Binding-site contacts:
Ligand atom C5 contacts residue LEU168 of chain 6.A at 3.4 Å (hydrophobic).
Ligand atom O19 contacts residue MET108 of chain 6.A at 3.7 Å.
Ligand atom C1 contacts residue VAL40 of chain 6.A at 3.7 Å (hydrophobic).
Ligand atom C9 contacts residue ILE32 of chain 6.A at 3.9 Å (hydrophobic).
Ligand atom O19 contacts residue LEU168 of chain 6.A at 3.7 Å.
Ligand atom O20 contacts residue LEU110 of chain 6.A at 3.8 Å.
Ligand atom C11 contacts residue ALA53 of chain 6.A at 4.0 Å (hydrophobic).
Ligand atom O19 contacts residue GLU109 of chain 6.A at 3.9 Å.
Ligand atom O18 contacts residue GLU73 of chain 6.A at 3.2 Å (salt-bridge).
Ligand atom O21 contacts residue LEU110 of chain 6.A at 3.5 Å.
Ligand atom O20 contacts residue ALA53 of chain 6.A at 3.7 Å.
Ligand atom O23 contacts residue MET111 of chain 6.A at 3.5 Å (h-bond).
Ligand atom C2 contacts residue ASP169 of chain 6.A at 3.5 Å.
Ligand atom C4 contacts residue MET108 of chain 6.A at 3.9 Å (hydrophobic).
Ligand atom O18 contacts residue ASP169 of chain 6.A at 2.7 Å (salt-bridge).
Ligand atom O21 contacts residue MET111 of chain 6.A at 2.7 Å (h-bond).
Ligand atom C2 contacts residue VAL40 of chain 6.A at 4.0 Å (hydrophobic).
Ligand atom O17 contacts residue MET108 of chain 6.A at 3.3 Å (h-bond).
Ligand atom O20 contacts residue MET111 of chain 6.A at 3.5 Å (h-bond).
Ligand atom C3 contacts residue LYS55 of chain 6.A at 3.9 Å.
Ligand atom O22 contacts residue ASN114 of chain 6.A at 3.5 Å (h-bond).
Ligand atom O23 contacts residue ASP112 of chain 6.A at 3.6 Å.
Ligand atom O8 contacts residue LEU168 of chain 6.A at 3.9 Å.
Ligand atom C6 contacts residue LEU168 of chain 6.A at 3.5 Å (hydrophobic).
Ligand atom O17 contacts residue GLU73 of chain 6.A at 3.5 Å (salt-bridge).
Ligand atom O23 contacts residue ALA113 of chain 6.A at 3.4 Å.
Ligand atom O20 contacts residue GLU109 of chain 6.A at 2.9 Å (salt-bridge).
Ligand atom O19 contacts residue ILE86 of chain 6.A at 3.8 Å.
Ligand atom C10 contacts residue VAL158 of chain 6.A at 3.8 Å (hydrophobic).
Ligand atom C13 contacts residue VAL158 of chain 6.A at 3.8 Å (hydrophobic).
Ligand atom O20 contacts residue ILE86 of chain 6.A at 3.8 Å.
Ligand atom O17 contacts residue ASP169 of chain 6.A at 3.7 Å.
Ligand atom O18 contacts residue LYS55 of chain 6.A at 2.8 Å (salt-bridge).
Ligand atom C3 contacts residue ASP169 of chain 6.A at 3.4 Å.
Ligand atom C12 contacts residue LEU168 of chain 6.A at 3.5 Å (hydrophobic).
Ligand atom C7 contacts residue LEU168 of chain 6.A at 3.4 Å (hydrophobic).
Ligand atom C14 contacts residue VAL158 of chain 6.A at 4.0 Å (hydrophobic).
Ligand atom C5 contacts residue MET108 of chain 6.A at 3.7 Å (hydrophobic).
Ligand atom O19 contacts residue ALA53 of chain 6.A at 3.7 Å.
Ligand atom C10 contacts residue ILE32 of chain 6.A at 4.0 Å (hydrophobic).

A protein and the small-molecule ligand that binds it are described below.
Small molecule (SMILES): O=c1c(O)c(-c2ccc(O)c(O)c2)oc2cc(O)c(O)c(O)c12

Sequence of chain 6.A:
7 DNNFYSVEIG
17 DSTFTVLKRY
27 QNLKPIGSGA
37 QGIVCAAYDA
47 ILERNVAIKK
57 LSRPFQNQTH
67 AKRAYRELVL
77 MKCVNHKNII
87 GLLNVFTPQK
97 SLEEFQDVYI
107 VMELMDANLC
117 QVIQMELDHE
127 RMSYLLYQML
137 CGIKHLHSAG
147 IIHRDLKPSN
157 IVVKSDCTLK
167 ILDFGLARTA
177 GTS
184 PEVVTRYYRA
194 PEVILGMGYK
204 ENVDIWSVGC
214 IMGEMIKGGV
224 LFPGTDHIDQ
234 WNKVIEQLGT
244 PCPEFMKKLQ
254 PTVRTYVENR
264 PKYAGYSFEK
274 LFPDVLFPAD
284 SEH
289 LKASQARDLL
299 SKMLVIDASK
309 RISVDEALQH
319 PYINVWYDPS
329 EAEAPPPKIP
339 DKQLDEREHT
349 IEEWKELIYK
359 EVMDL